A protein and the small-molecule ligand that binds it are described below.
Small molecule (SMILES): CC(=O)N[C@@H]1[C@@H](O)[C@H](O)[C@@H](CO)O[C@H]1O

Binding-site contacts:
Ligand atom C8 contacts residue LYS448 of chain 1.A at 3.6 Å.
Ligand atom C8 contacts residue GLU451 of chain 1.A at 4.5 Å.
Ligand atom C7 contacts residue ASN220 of chain 1.B at 3.1 Å.
Ligand atom C8 contacts residue ASN220 of chain 1.B at 3.4 Å.
Ligand atom O5 contacts residue THR222 of chain 1.B at 4.4 Å.
Ligand atom C6 contacts residue THR222 of chain 1.B at 4.3 Å.
Ligand atom O7 contacts residue ASN220 of chain 1.B at 3.9 Å.
Ligand atom O5 contacts residue ASN220 of chain 1.B at 2.4 Å (h-bond).
Ligand atom O6 contacts residue THR94 of chain 1.B at 3.2 Å.
Ligand atom O5 contacts residue THR94 of chain 1.B at 3.7 Å.
Ligand atom C2 contacts residue ASN220 of chain 1.B at 2.4 Å.
Ligand atom C3 contacts residue ASN220 of chain 1.B at 3.8 Å.
Ligand atom N2 contacts residue ASN220 of chain 1.B at 2.5 Å (h-bond).
Ligand atom O6 contacts residue THR222 of chain 1.B at 3.2 Å.
Ligand atom C4 contacts residue ASN220 of chain 1.B at 4.2 Å.
Ligand atom C5 contacts residue THR222 of chain 1.B at 4.3 Å.
Ligand atom C6 contacts residue THR94 of chain 1.B at 3.8 Å.
Ligand atom C5 contacts residue THR94 of chain 1.B at 4.4 Å.
Ligand atom C1 contacts residue ASN220 of chain 1.B at 1.4 Å.
Ligand atom C5 contacts residue ASN220 of chain 1.B at 3.7 Å.

Sequence of chain 1.A:
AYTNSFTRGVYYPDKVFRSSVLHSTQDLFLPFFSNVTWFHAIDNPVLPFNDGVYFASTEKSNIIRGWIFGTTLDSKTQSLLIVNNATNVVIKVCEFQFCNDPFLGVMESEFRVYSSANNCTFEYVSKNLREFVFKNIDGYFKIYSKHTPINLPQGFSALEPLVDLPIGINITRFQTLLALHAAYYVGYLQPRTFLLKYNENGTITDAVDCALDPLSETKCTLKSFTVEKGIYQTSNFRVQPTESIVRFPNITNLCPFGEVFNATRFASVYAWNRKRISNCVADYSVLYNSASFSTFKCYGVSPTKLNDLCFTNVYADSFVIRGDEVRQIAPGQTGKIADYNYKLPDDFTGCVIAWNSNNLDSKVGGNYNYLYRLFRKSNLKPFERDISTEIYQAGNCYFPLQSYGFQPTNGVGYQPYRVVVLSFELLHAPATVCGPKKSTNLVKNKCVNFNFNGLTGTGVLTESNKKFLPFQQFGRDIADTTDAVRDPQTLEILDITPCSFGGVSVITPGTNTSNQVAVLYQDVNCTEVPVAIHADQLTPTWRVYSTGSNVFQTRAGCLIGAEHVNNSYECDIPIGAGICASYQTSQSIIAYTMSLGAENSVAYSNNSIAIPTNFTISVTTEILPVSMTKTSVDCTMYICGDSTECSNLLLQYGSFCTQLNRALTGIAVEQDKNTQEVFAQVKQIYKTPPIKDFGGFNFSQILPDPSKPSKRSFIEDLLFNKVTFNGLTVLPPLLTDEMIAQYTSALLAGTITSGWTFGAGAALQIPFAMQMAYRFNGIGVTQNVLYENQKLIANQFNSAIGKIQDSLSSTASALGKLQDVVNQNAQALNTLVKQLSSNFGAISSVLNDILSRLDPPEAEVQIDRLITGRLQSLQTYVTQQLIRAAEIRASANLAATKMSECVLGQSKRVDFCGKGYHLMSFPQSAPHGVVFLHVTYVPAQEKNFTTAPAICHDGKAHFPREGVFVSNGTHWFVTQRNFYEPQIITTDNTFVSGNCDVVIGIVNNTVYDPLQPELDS

Sequence of chain 1.B:
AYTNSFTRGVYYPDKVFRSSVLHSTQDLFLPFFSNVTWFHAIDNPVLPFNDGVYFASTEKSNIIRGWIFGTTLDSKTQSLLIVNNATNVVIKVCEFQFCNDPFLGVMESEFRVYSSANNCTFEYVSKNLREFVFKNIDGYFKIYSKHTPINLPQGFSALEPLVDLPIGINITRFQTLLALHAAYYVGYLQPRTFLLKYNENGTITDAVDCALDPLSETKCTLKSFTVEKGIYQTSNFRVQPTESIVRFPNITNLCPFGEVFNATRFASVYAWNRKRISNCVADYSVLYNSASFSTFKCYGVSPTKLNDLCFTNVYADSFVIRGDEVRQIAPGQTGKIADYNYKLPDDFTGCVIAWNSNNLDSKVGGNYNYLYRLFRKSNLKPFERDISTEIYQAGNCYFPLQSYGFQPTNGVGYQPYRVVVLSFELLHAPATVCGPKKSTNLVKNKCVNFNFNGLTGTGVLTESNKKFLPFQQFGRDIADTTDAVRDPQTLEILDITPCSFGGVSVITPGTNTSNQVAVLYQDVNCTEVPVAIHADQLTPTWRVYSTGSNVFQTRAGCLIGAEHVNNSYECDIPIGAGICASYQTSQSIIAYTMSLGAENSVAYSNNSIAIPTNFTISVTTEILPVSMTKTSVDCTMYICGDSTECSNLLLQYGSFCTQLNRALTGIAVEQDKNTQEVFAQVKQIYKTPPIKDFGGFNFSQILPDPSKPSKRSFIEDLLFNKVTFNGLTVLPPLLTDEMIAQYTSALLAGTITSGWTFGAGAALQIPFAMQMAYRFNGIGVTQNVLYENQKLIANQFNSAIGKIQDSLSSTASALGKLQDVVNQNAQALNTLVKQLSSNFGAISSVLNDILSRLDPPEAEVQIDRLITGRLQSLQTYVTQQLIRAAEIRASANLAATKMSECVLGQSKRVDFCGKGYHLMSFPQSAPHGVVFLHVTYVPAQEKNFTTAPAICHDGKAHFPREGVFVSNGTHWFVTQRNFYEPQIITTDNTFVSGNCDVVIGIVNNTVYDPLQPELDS